This protein binds this small molecule.
Small molecule (SMILES): Cc1cn([C@H]2C[C@H](O)[C@@H](COP(=O)(O)OP(=O)(O)O[C@H]3O[C@H](C)[C@H](O)[C@H](O)[C@H]3O)O2)c(=O)[nH]c1=O

Sequence of chain 3.B:
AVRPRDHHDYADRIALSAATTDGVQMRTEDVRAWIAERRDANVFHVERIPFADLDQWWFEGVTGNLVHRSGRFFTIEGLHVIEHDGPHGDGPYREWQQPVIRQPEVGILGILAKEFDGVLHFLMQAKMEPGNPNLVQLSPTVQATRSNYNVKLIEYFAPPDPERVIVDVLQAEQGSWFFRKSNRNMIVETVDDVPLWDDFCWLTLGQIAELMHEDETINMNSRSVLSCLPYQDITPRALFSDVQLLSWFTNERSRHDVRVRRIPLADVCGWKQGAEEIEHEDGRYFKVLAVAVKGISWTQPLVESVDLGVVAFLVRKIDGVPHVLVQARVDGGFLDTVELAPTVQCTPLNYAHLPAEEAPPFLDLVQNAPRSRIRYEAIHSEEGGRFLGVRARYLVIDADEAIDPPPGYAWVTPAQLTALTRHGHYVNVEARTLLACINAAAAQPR

Binding-site contacts:
Ligand atom C5Q contacts residue THR155 of chain 3.B at 3.8 Å.
Ligand atom C4 contacts residue TRP320 of chain 3.B at 3.5 Å (hydrophobic).
Ligand atom C3Q contacts residue GLU405 of chain 3.B at 3.7 Å.
Ligand atom C6Q contacts residue THR155 of chain 3.B at 3.6 Å.
Ligand atom C6Q contacts residue ILE118 of chain 3.B at 3.7 Å (hydrophobic).
Ligand atom N3 contacts residue PHE83 of chain 3.B at 3.6 Å.
Ligand atom O3Q contacts residue GLU405 of chain 3.B at 3.0 Å (salt-bridge).
Ligand atom C2 contacts residue TRP320 of chain 3.B at 3.5 Å (hydrophobic).
Ligand atom O5Q contacts residue THR155 of chain 3.B at 2.9 Å (h-bond).
Ligand atom O4 contacts residue THR321 of chain 3.B at 3.3 Å (h-bond).
Ligand atom O1B contacts residue ALA154 of chain 3.B at 3.7 Å.
Ligand atom O4Q contacts residue GLU405 of chain 3.B at 3.6 Å.
Ligand atom O4Q contacts residue ASN200 of chain 3.B at 3.2 Å (h-bond).
Ligand atom O4X contacts residue PHE83 of chain 3.B at 3.4 Å.
Ligand atom C5X contacts residue TYR159 of chain 3.B at 3.5 Å (hydrophobic).
Ligand atom C1Q contacts residue ARG408 of chain 3.B at 3.6 Å.
Ligand atom C6Q contacts residue GLY117 of chain 3.B at 3.7 Å.
Ligand atom C5 contacts residue PHE83 of chain 3.B at 3.7 Å (hydrophobic).
Ligand atom O2B contacts residue THR155 of chain 3.B at 3.0 Å (h-bond).
Ligand atom N1 contacts residue PHE83 of chain 3.B at 3.5 Å.
Ligand atom O2Q contacts residue ARG408 of chain 3.B at 3.2 Å (salt-bridge).
Ligand atom O4 contacts residue TRP67 of chain 3.B at 2.9 Å (h-bond).
Ligand atom C6 contacts residue TRP320 of chain 3.B at 3.8 Å (hydrophobic).
Ligand atom O2B contacts residue ASN158 of chain 3.B at 2.8 Å (h-bond).
Ligand atom O1B contacts residue TYR159 of chain 3.B at 2.6 Å (h-bond).
Ligand atom C2 contacts residue PHE83 of chain 3.B at 3.5 Å (hydrophobic).
Ligand atom C2X contacts residue TRP320 of chain 3.B at 3.5 Å (hydrophobic).
Ligand atom O2 contacts residue TRP320 of chain 3.B at 3.6 Å.
Ligand atom C6Q contacts residue ALA154 of chain 3.B at 3.6 Å (hydrophobic).
Ligand atom C5M contacts residue GLN322 of chain 3.B at 3.5 Å.
Ligand atom C4Q contacts residue ASN238 of chain 3.B at 3.6 Å.
Ligand atom O1B contacts residue GLN153 of chain 3.B at 3.4 Å (h-bond).
Ligand atom C2Q contacts residue GLU405 of chain 3.B at 3.7 Å.
Ligand atom C4 contacts residue PHE83 of chain 3.B at 3.6 Å (hydrophobic).
Ligand atom C6 contacts residue PHE83 of chain 3.B at 3.4 Å (hydrophobic).
Ligand atom O4 contacts residue GLN322 of chain 3.B at 3.6 Å.
Ligand atom O3Q contacts residue ASN238 of chain 3.B at 3.0 Å (h-bond).
Ligand atom N3 contacts residue TRP320 of chain 3.B at 3.4 Å.
Ligand atom O1A contacts residue ARG408 of chain 3.B at 2.6 Å (salt-bridge).
Ligand atom O3A contacts residue ASN158 of chain 3.B at 3.4 Å (h-bond).